The protein below binds the small molecule below.
Small molecule (SMILES): Nc1ncnc2c1ncn2[C@H]1C[C@H](O)[C@@H](CO[P](=O)(O)O[P](=O)(O)OP(=O)(O)O)O1

Sequence of chain 1.A:
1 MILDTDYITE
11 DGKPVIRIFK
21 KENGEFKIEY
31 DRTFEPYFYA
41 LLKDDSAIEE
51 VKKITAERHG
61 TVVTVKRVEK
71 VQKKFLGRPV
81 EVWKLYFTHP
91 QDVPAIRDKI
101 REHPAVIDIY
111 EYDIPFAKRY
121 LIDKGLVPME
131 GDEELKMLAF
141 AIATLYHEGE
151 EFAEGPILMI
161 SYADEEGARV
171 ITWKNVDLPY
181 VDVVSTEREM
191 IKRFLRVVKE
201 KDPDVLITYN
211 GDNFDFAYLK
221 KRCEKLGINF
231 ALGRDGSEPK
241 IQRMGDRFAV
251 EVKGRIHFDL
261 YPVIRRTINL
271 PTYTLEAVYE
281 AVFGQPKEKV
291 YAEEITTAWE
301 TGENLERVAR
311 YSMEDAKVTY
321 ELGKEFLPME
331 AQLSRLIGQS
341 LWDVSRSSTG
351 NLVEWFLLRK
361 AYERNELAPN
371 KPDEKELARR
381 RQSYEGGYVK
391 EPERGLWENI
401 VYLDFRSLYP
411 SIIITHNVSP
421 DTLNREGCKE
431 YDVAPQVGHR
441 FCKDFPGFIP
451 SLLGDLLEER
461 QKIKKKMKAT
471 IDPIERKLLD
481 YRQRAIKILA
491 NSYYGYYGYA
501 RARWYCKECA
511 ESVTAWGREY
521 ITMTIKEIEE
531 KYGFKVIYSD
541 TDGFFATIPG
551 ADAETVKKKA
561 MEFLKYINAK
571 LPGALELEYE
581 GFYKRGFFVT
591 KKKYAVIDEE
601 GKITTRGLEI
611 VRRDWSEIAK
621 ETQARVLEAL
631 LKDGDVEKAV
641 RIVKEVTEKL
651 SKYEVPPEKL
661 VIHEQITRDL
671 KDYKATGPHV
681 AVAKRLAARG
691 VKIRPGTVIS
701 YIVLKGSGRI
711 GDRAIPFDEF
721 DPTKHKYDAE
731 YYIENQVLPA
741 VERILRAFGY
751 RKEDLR

Binding-site contacts:
Ligand atom C3' contacts residue ASN491 of chain 1.A at 3.5 Å.
Ligand atom C2' contacts residue ASN491 of chain 1.A at 3.4 Å.
Ligand atom PG contacts residue ARG460 of chain 1.A at 3.5 Å.
Ligand atom C2' contacts residue TYR409 of chain 1.A at 3.6 Å (hydrophobic).
Ligand atom O1B contacts residue LEU408 of chain 1.A at 3.2 Å (h-bond).
Ligand atom O1A contacts residue ASP542 of chain 1.A at 3.1 Å (salt-bridge).
Ligand atom O3' contacts residue ASN491 of chain 1.A at 3.3 Å (h-bond).
Ligand atom O1A contacts residue MG1 of chain 1.J at 2.2 Å.
Ligand atom O3G contacts residue MN1 of chain 1.D at 3.3 Å.
Ligand atom O3A contacts residue MN1 of chain 1.E at 3.5 Å.
Ligand atom C5' contacts residue ASP542 of chain 1.A at 3.2 Å.
Ligand atom O1G contacts residue SER407 of chain 1.A at 3.0 Å (h-bond).
Ligand atom O3B contacts residue SER407 of chain 1.A at 3.6 Å.
Ligand atom PG contacts residue MN1 of chain 1.D at 3.2 Å.
Ligand atom PB contacts residue MN1 of chain 1.E at 3.2 Å.
Ligand atom O3B contacts residue LYS487 of chain 1.A at 3.4 Å.
Ligand atom O3' contacts residue TYR409 of chain 1.A at 3.2 Å (h-bond).
Ligand atom O1B contacts residue MN1 of chain 1.E at 2.2 Å.
Ligand atom O2B contacts residue ASN491 of chain 1.A at 2.9 Å (h-bond).
Ligand atom O2G contacts residue MN1 of chain 1.E at 2.1 Å.
Ligand atom O1B contacts residue PHE405 of chain 1.A at 3.2 Å (h-bond).
Ligand atom O1A contacts residue ASP404 of chain 1.A at 3.2 Å (salt-bridge).
Ligand atom O2A contacts residue LYS487 of chain 1.A at 3.3 Å (salt-bridge).
Ligand atom O1G contacts residue ARG460 of chain 1.A at 2.9 Å (salt-bridge).
Ligand atom O2B contacts residue SER407 of chain 1.A at 3.4 Å.
Ligand atom O2G contacts residue PHE405 of chain 1.A at 3.0 Å (h-bond).
Ligand atom O1A contacts residue MN1 of chain 1.E at 2.3 Å.
Ligand atom O3G contacts residue LYS487 of chain 1.A at 3.2 Å (salt-bridge).
Ligand atom O3' contacts residue LEU408 of chain 1.A at 3.3 Å (h-bond).
Ligand atom O1B contacts residue ASP542 of chain 1.A at 3.1 Å (salt-bridge).
Ligand atom PG contacts residue MN1 of chain 1.E at 3.5 Å.
Ligand atom O1B contacts residue SER407 of chain 1.A at 3.2 Å (h-bond).
Ligand atom O3B contacts residue ARG460 of chain 1.A at 3.5 Å (salt-bridge).
Ligand atom O3A contacts residue LYS487 of chain 1.A at 3.3 Å.
Ligand atom PA contacts residue MN1 of chain 1.E at 3.4 Å.
Ligand atom O2G contacts residue ASP404 of chain 1.A at 2.7 Å (salt-bridge).
Ligand atom O1G contacts residue ARG406 of chain 1.A at 3.5 Å.
Ligand atom O3G contacts residue ARG460 of chain 1.A at 2.7 Å (salt-bridge).
Ligand atom PA contacts residue MG1 of chain 1.J at 3.3 Å.
Ligand atom O2G contacts residue MN1 of chain 1.D at 2.2 Å.